Sequence of chain 2.B:
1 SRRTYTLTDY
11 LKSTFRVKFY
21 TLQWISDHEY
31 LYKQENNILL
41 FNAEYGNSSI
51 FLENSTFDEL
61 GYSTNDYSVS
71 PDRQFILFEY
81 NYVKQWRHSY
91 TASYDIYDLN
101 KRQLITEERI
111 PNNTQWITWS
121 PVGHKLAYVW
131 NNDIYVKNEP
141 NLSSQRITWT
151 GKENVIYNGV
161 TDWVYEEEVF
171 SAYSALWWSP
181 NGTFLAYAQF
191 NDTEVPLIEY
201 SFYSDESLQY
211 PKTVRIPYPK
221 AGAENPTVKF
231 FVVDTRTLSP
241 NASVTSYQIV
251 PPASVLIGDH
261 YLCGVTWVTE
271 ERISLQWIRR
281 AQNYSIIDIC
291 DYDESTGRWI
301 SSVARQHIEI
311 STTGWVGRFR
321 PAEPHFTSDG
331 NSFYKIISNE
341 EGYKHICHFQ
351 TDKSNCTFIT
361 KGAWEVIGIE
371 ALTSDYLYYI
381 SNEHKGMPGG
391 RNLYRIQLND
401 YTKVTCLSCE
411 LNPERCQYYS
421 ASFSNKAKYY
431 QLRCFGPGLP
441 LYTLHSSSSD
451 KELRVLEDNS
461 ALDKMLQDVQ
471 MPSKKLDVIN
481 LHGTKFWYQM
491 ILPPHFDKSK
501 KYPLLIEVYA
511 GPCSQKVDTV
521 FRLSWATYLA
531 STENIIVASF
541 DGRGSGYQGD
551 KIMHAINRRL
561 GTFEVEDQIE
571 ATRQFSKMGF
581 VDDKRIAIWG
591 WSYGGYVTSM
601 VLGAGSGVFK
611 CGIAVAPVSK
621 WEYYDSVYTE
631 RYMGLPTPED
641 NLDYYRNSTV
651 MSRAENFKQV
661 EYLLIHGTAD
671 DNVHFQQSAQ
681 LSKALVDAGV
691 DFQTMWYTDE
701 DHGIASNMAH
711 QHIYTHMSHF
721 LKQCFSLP

A protein and the small-molecule ligand that binds it are described below.
Small molecule (SMILES): CC(=O)N[C@@H]1[C@@H](O)[C@H](O)[C@@H](CO)O[C@H]1O

Binding-site contacts:
Ligand atom C4 contacts residue ASN47 of chain 2.B at 4.2 Å.
Ligand atom C7 contacts residue SER49 of chain 2.B at 4.2 Å.
Ligand atom C7 contacts residue ASN47 of chain 2.B at 3.0 Å.
Ligand atom C7 contacts residue SER48 of chain 2.B at 3.6 Å.
Ligand atom C5 contacts residue ASN47 of chain 2.B at 3.7 Å.
Ligand atom C8 contacts residue SER49 of chain 2.B at 3.7 Å.
Ligand atom N2 contacts residue ASN42 of chain 2.B at 4.2 Å.
Ligand atom C8 contacts residue LEU40 of chain 2.B at 3.4 Å (hydrophobic).
Ligand atom C3 contacts residue ASN47 of chain 2.B at 3.8 Å.
Ligand atom O7 contacts residue ASN47 of chain 2.B at 3.1 Å (h-bond).
Ligand atom C2 contacts residue ASN47 of chain 2.B at 2.4 Å.
Ligand atom C1 contacts residue ASN47 of chain 2.B at 1.4 Å.
Ligand atom O5 contacts residue ASN47 of chain 2.B at 2.4 Å (h-bond).
Ligand atom C8 contacts residue ASN42 of chain 2.B at 4.2 Å.
Ligand atom O7 contacts residue SER49 of chain 2.B at 3.8 Å.
Ligand atom C8 contacts residue ASN47 of chain 2.B at 2.9 Å.
Ligand atom N2 contacts residue ASN47 of chain 2.B at 2.8 Å (h-bond).
Ligand atom O7 contacts residue SER48 of chain 2.B at 3.1 Å (h-bond).
Ligand atom C8 contacts residue SER48 of chain 2.B at 3.2 Å.